Sequence of chain 2.B:
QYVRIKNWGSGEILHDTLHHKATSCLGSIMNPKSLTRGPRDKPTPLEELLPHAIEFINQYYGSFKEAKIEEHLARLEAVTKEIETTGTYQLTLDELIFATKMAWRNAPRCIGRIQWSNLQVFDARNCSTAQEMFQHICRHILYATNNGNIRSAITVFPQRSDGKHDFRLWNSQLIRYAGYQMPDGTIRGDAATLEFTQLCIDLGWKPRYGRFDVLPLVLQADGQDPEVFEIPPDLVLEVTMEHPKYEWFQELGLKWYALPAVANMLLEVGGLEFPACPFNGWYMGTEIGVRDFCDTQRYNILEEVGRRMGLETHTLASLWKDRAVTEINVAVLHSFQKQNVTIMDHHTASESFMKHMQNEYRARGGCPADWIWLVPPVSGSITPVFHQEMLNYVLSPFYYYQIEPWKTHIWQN

This small molecule binds to this protein.
Small molecule (SMILES): CCCc1cc(C)cc(N)n1

Binding-site contacts:
Ligand atom C11 contacts residue VAL281 of chain 2.B at 4.4 Å (hydrophobic).
Ligand atom C11 contacts residue GLN192 of chain 2.B at 3.5 Å.
Ligand atom C1 contacts residue TRP301 of chain 2.B at 3.6 Å (hydrophobic).
Ligand atom C3 contacts residue GLY300 of chain 2.B at 4.4 Å.
Ligand atom C11 contacts residue PRO279 of chain 2.B at 3.8 Å (hydrophobic).
Ligand atom C2 contacts residue HEM1 of chain 2.F at 3.2 Å.
Ligand atom N6 contacts residue PRO279 of chain 2.B at 3.7 Å.
Ligand atom C2 contacts residue GLY300 of chain 2.B at 4.4 Å.
Ligand atom N8 contacts residue TRP301 of chain 2.B at 2.6 Å (h-bond).
Ligand atom N8 contacts residue PRO279 of chain 2.B at 4.0 Å.
Ligand atom C5 contacts residue PRO279 of chain 2.B at 4.0 Å (hydrophobic).
Ligand atom C5 contacts residue GLU306 of chain 2.B at 3.5 Å.
Ligand atom C7 contacts residue ASN299 of chain 2.B at 4.1 Å.
Ligand atom C3 contacts residue PRO279 of chain 2.B at 4.1 Å (hydrophobic).
Ligand atom C7 contacts residue PHE298 of chain 2.B at 4.1 Å (hydrophobic).
Ligand atom C2 contacts residue TRP301 of chain 2.B at 3.8 Å (hydrophobic).
Ligand atom N8 contacts residue GLU306 of chain 2.B at 2.7 Å (salt-bridge).
Ligand atom C4 contacts residue VAL281 of chain 2.B at 4.0 Å (hydrophobic).
Ligand atom N6 contacts residue HEM1 of chain 2.F at 4.0 Å.
Ligand atom C1 contacts residue PRO279 of chain 2.B at 3.7 Å (hydrophobic).
Ligand atom N6 contacts residue GLU306 of chain 2.B at 2.6 Å (salt-bridge).
Ligand atom C1 contacts residue HEM1 of chain 2.F at 3.5 Å.
Ligand atom C7 contacts residue HEM1 of chain 2.F at 3.1 Å.
Ligand atom C10 contacts residue GLN192 of chain 2.B at 4.2 Å.
Ligand atom C1 contacts residue GLU306 of chain 2.B at 3.5 Å.
Ligand atom C4 contacts residue HEM1 of chain 2.F at 4.1 Å.
Ligand atom C9 contacts residue GLU306 of chain 2.B at 3.5 Å.
Ligand atom C5 contacts residue HEM1 of chain 2.F at 4.0 Å.
Ligand atom C7 contacts residue GLY300 of chain 2.B at 3.8 Å.
Ligand atom C11 contacts residue ALA280 of chain 2.B at 3.7 Å (hydrophobic).
Ligand atom N8 contacts residue MET303 of chain 2.B at 4.1 Å.
Ligand atom C2 contacts residue PRO279 of chain 2.B at 4.0 Å (hydrophobic).
Ligand atom C10 contacts residue PRO279 of chain 2.B at 4.1 Å (hydrophobic).
Ligand atom C9 contacts residue HEM1 of chain 2.F at 3.6 Å.
Ligand atom C7 contacts residue PRO279 of chain 2.B at 4.3 Å (hydrophobic).
Ligand atom C3 contacts residue HEM1 of chain 2.F at 3.7 Å.
Ligand atom C4 contacts residue PRO279 of chain 2.B at 4.4 Å (hydrophobic).
Ligand atom C10 contacts residue GLU306 of chain 2.B at 3.7 Å.
Ligand atom N8 contacts residue TYR302 of chain 2.B at 3.6 Å.
Ligand atom N8 contacts residue HEM1 of chain 2.F at 3.2 Å.